Binding-site contacts:
Ligand atom C5 contacts residue ASN239 of chain 1.A at 3.5 Å.
Ligand atom C1 contacts residue ASN239 of chain 1.A at 1.4 Å.
Ligand atom C8 contacts residue VAL246 of chain 1.A at 3.9 Å (hydrophobic).
Ligand atom N2 contacts residue ASN239 of chain 1.A at 3.0 Å (h-bond).
Ligand atom O5 contacts residue ASN239 of chain 1.A at 2.3 Å (h-bond).
Ligand atom C7 contacts residue VAL246 of chain 1.A at 4.4 Å (hydrophobic).
Ligand atom O7 contacts residue ASN239 of chain 1.A at 3.7 Å.
Ligand atom C6 contacts residue ASN239 of chain 1.A at 4.1 Å.
Ligand atom C3 contacts residue ASN239 of chain 1.A at 3.8 Å.
Ligand atom C8 contacts residue TYR248 of chain 1.A at 3.3 Å (hydrophobic).
Ligand atom C7 contacts residue TYR248 of chain 1.A at 3.6 Å (hydrophobic).
Ligand atom C7 contacts residue ASN239 of chain 1.A at 3.5 Å.
Ligand atom C4 contacts residue ASN239 of chain 1.A at 4.3 Å.
Ligand atom C6 contacts residue HIS236 of chain 1.A at 4.2 Å.
Ligand atom O7 contacts residue TYR248 of chain 1.A at 3.2 Å (h-bond).
Ligand atom O6 contacts residue HIS236 of chain 1.A at 4.0 Å.
Ligand atom C2 contacts residue ASN239 of chain 1.A at 2.5 Å.

Sequence of chain 1.A:
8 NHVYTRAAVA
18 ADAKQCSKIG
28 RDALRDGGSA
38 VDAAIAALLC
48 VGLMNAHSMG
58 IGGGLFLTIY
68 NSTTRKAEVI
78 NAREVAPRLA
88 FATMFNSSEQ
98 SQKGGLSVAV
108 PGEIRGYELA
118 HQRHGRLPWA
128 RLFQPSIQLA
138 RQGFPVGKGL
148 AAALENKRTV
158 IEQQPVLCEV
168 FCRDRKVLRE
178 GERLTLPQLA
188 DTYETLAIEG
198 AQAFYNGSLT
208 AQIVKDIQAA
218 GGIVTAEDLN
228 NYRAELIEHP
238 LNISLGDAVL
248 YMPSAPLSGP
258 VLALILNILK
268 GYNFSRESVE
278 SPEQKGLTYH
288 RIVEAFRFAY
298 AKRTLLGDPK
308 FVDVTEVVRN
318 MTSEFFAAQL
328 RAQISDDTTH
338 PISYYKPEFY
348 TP

The small molecule below binds the protein below.
Small molecule (SMILES): CC(=O)N[C@@H]1[C@@H](O)[C@H](O)[C@@H](CO)O[C@H]1O